This small molecule binds to this protein.
Small molecule (SMILES): Nc1nc2c(ncn2[C@@H]2O[C@H](CO[P](=O)(O)O[P](=O)(O)NP(=O)(O)O)[C@@H](O)[C@H]2O)c(=O)[nH]1

Sequence of chain 1.A:
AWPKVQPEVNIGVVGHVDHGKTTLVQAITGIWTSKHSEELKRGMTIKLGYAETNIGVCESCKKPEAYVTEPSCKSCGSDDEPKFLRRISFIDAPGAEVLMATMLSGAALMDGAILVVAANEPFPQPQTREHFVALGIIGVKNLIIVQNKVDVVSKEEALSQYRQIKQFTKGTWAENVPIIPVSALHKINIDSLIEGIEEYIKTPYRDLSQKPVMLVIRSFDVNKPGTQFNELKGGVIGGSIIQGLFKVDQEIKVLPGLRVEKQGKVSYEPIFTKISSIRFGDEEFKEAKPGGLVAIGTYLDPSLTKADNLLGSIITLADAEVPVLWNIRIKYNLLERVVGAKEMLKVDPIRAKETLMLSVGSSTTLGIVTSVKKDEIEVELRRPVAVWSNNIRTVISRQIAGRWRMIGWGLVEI

Binding-site contacts:
Ligand atom C5 contacts residue ARG280 of chain 1.A at 3.4 Å.
Ligand atom O5' contacts residue VAL223 of chain 1.A at 3.8 Å.
Ligand atom N2 contacts residue GLY298 of chain 1.A at 3.2 Å (h-bond).
Ligand atom PA contacts residue LYS225 of chain 1.A at 3.7 Å.
Ligand atom O1G contacts residue ASP222 of chain 1.A at 3.5 Å (salt-bridge).
Ligand atom N2 contacts residue ILE297 of chain 1.A at 4.0 Å.
Ligand atom C6 contacts residue ARG280 of chain 1.A at 3.3 Å.
Ligand atom O1B contacts residue LYS225 of chain 1.A at 3.0 Å (salt-bridge).
Ligand atom O1B contacts residue ASP222 of chain 1.A at 3.9 Å.
Ligand atom O1B contacts residue VAL223 of chain 1.A at 3.1 Å.
Ligand atom O4' contacts residue VAL237 of chain 1.A at 4.0 Å.
Ligand atom N7 contacts residue ARG280 of chain 1.A at 3.8 Å.
Ligand atom O2' contacts residue GLY282 of chain 1.A at 2.9 Å (h-bond).
Ligand atom N7 contacts residue VAL223 of chain 1.A at 3.3 Å.
Ligand atom N2 contacts residue ARG280 of chain 1.A at 3.7 Å.
Ligand atom C1' contacts residue ALA296 of chain 1.A at 3.6 Å (hydrophobic).
Ligand atom C6 contacts residue SER278 of chain 1.A at 3.8 Å.
Ligand atom N2 contacts residue SER278 of chain 1.A at 2.8 Å (h-bond).
Ligand atom C4 contacts residue ARG280 of chain 1.A at 3.5 Å.
Ligand atom O1A contacts residue LYS225 of chain 1.A at 2.5 Å (salt-bridge).
Ligand atom O6 contacts residue LYS234 of chain 1.A at 3.0 Å.
Ligand atom C8 contacts residue VAL223 of chain 1.A at 3.2 Å (hydrophobic).
Ligand atom O2B contacts residue LYS225 of chain 1.A at 3.3 Å (salt-bridge).
Ligand atom C2 contacts residue ARG280 of chain 1.A at 3.6 Å.
Ligand atom O3A contacts residue LYS225 of chain 1.A at 3.8 Å.
Ligand atom C2 contacts residue SER278 of chain 1.A at 3.2 Å.
Ligand atom O1A contacts residue VAL223 of chain 1.A at 3.9 Å.
Ligand atom O6 contacts residue ARG280 of chain 1.A at 3.5 Å (salt-bridge).
Ligand atom N3 contacts residue ALA296 of chain 1.A at 3.4 Å.
Ligand atom N3B contacts residue PHE221 of chain 1.A at 3.9 Å.
Ligand atom O2G contacts residue PHE221 of chain 1.A at 3.4 Å.
Ligand atom N2 contacts residue ALA296 of chain 1.A at 2.9 Å (h-bond).
Ligand atom N3 contacts residue VAL237 of chain 1.A at 3.9 Å.
Ligand atom N1 contacts residue SER278 of chain 1.A at 2.7 Å (h-bond).
Ligand atom C2 contacts residue ALA296 of chain 1.A at 3.8 Å (hydrophobic).
Ligand atom N2 contacts residue ILE279 of chain 1.A at 3.8 Å.
Ligand atom C6 contacts residue LYS234 of chain 1.A at 4.0 Å.
Ligand atom N3 contacts residue ARG280 of chain 1.A at 3.6 Å.
Ligand atom PB contacts residue LYS225 of chain 1.A at 3.4 Å.
Ligand atom N1 contacts residue ARG280 of chain 1.A at 3.6 Å (salt-bridge).